Sequence of chain 1.C:
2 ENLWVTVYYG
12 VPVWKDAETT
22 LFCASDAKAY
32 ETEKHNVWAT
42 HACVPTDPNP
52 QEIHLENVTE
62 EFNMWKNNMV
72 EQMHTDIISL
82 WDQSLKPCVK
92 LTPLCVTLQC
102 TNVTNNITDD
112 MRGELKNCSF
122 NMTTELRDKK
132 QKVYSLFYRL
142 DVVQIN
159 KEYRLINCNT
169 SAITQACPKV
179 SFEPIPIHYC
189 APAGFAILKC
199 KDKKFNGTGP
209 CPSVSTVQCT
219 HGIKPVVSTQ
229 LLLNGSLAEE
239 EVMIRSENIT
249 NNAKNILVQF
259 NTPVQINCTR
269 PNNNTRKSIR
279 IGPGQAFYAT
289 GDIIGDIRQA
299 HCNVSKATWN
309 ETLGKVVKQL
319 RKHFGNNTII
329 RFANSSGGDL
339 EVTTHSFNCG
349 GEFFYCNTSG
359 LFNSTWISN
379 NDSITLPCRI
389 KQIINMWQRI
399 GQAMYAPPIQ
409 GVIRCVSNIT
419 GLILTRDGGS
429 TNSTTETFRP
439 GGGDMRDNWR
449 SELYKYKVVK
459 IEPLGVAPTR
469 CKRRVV

The protein below binds the small molecule below.
Small molecule (SMILES): CC(=O)N[C@H]1[C@H](O[C@H]2[C@H](O)[C@@H](NC(C)=O)CO[C@@H]2CO)O[C@H](CO)[C@@H](O)[C@@H]1O

Binding-site contacts:
Ligand atom C5 contacts residue ASN416 of chain 1.C at 3.6 Å.
Ligand atom C7 contacts residue NAG1 of chain 1.Y at 4.1 Å.
Ligand atom C4 contacts residue ASN416 of chain 1.C at 4.2 Å.
Ligand atom O7 contacts residue NAG1 of chain 1.Y at 3.4 Å (h-bond).
Ligand atom C2 contacts residue ASN416 of chain 1.C at 2.5 Å.
Ligand atom C1 contacts residue ASN416 of chain 1.C at 1.4 Å.
Ligand atom C3 contacts residue ASN416 of chain 1.C at 3.8 Å.
Ligand atom O6 contacts residue LEU235 of chain 1.C at 4.2 Å.
Ligand atom O5 contacts residue ASN416 of chain 1.C at 2.3 Å (h-bond).
Ligand atom C7 contacts residue ASN416 of chain 1.C at 4.1 Å.
Ligand atom N2 contacts residue ASN416 of chain 1.C at 3.0 Å (h-bond).
Ligand atom C8 contacts residue NAG1 of chain 1.Y at 3.6 Å.
Ligand atom C8 contacts residue VAL414 of chain 1.C at 4.2 Å (hydrophobic).
Ligand atom C6 contacts residue LEU235 of chain 1.C at 3.9 Å (hydrophobic).